A protein and the small-molecule ligand that binds it are described below.
Small molecule (SMILES): CC(=O)N[C@@H]1[C@@H](O)[C@H](O)[C@@H](CO)O[C@H]1O

Binding-site contacts:
Ligand atom C5 contacts residue THR236 of chain 1.A at 3.8 Å.
Ligand atom C6 contacts residue THR236 of chain 1.A at 3.8 Å.
Ligand atom O6 contacts residue THR108 of chain 1.A at 4.4 Å.
Ligand atom C1 contacts residue ASN234 of chain 1.A at 1.4 Å.
Ligand atom N2 contacts residue ASN234 of chain 1.A at 2.9 Å (h-bond).
Ligand atom O5 contacts residue THR108 of chain 1.A at 3.8 Å.
Ligand atom O5 contacts residue ASN234 of chain 1.A at 2.4 Å (h-bond).
Ligand atom C7 contacts residue ASN234 of chain 1.A at 3.7 Å.
Ligand atom C1 contacts residue THR108 of chain 1.A at 4.4 Å.
Ligand atom C4 contacts residue ASN234 of chain 1.A at 4.2 Å.
Ligand atom O6 contacts residue THR236 of chain 1.A at 4.3 Å.
Ligand atom O7 contacts residue ASN234 of chain 1.A at 4.1 Å.
Ligand atom O5 contacts residue THR236 of chain 1.A at 3.8 Å.
Ligand atom C3 contacts residue ASN234 of chain 1.A at 3.8 Å.
Ligand atom C5 contacts residue ASN234 of chain 1.A at 3.7 Å.
Ligand atom C2 contacts residue ASN234 of chain 1.A at 2.5 Å.
Ligand atom C1 contacts residue THR236 of chain 1.A at 4.4 Å.

Sequence of chain 1.A:
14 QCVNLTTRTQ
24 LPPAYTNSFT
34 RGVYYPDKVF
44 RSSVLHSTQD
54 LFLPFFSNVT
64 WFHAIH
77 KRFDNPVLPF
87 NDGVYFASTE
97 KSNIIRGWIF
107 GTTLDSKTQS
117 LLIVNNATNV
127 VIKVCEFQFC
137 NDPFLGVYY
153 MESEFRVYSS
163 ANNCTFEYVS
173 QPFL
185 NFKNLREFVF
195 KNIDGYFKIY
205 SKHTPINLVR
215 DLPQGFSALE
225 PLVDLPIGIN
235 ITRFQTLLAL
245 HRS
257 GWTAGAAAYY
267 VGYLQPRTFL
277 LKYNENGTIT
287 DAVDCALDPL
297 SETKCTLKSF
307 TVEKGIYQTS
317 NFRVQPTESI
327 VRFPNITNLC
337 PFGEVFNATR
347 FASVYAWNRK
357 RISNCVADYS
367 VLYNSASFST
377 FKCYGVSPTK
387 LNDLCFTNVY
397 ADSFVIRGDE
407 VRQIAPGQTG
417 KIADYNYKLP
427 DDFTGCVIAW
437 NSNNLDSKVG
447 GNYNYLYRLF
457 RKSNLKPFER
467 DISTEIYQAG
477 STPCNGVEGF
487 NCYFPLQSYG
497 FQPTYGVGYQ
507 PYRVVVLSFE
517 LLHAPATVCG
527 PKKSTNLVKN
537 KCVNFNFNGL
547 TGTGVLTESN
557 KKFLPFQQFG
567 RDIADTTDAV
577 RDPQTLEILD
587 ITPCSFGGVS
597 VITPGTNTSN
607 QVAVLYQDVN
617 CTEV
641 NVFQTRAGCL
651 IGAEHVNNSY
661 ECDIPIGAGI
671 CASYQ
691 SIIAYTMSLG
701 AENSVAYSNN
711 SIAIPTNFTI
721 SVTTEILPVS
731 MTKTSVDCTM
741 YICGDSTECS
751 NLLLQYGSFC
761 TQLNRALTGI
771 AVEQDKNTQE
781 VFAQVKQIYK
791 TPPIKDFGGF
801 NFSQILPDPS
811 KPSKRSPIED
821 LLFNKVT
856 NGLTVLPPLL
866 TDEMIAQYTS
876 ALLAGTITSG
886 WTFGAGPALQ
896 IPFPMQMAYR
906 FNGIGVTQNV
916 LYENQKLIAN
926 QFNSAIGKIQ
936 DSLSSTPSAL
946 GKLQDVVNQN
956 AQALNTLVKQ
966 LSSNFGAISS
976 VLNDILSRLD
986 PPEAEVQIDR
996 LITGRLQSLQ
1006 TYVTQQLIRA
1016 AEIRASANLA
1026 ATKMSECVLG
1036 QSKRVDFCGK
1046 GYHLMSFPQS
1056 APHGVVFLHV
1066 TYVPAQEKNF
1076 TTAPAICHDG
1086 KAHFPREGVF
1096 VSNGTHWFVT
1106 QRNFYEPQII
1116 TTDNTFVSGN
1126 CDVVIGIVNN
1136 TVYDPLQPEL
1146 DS